Sequence of chain 1.B:
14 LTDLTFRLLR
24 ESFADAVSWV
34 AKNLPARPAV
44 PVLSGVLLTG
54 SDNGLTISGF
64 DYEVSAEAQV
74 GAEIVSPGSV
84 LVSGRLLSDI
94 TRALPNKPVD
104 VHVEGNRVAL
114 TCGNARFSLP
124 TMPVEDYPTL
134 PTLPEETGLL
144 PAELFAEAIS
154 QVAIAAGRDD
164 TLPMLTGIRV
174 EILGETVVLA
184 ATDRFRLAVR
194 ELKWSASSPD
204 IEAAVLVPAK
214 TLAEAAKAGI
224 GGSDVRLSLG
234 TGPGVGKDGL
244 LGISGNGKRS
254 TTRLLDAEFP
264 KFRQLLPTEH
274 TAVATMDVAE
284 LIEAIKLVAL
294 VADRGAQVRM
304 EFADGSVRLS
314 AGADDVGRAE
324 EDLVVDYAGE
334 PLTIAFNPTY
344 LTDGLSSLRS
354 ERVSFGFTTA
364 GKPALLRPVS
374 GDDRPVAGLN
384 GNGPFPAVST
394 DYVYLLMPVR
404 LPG

The small molecule below binds the protein below.
Small molecule (SMILES): CC(=O)N(C)[C@H](C(=O)N1C[C@H](C)C[C@H]1C(=O)N(C)[C@@H]1C(=O)N[C@@H](CC(C)C)C(=O)N2C[C@H](C)C[C@H]2C(=O)N[C@@H](CC(C)C)C(=O)N(C)[C@@H](C(C)C)C(=O)N2C[C@H](C3CCCCC3)C[C@H]2C(=O)N(C)[C@H](CC(C)C)C(=O)NCC(=O)O[C@@H]1C)C(C)C

Binding-site contacts:
Ligand atom O contacts residue ARG187 of chain 1.B at 3.3 Å.
Ligand atom C contacts residue ARG187 of chain 1.B at 3.6 Å.
Ligand atom CG1 contacts residue PHE188 of chain 1.B at 3.9 Å (hydrophobic).
Ligand atom CA contacts residue ARG187 of chain 1.B at 3.5 Å.
Ligand atom CD2 contacts residue PRO366 of chain 1.B at 3.8 Å (hydrophobic).
Ligand atom CA contacts residue ARG187 of chain 1.B at 3.8 Å.
Ligand atom CN contacts residue LYS264 of chain 1.B at 3.2 Å.
Ligand atom CG2 contacts residue PHE188 of chain 1.B at 3.8 Å (hydrophobic).
Ligand atom CE contacts residue PRO401 of chain 1.B at 3.6 Å (hydrophobic).
Ligand atom C6 contacts residue GLU261 of chain 1.B at 3.7 Å.
Ligand atom CD2 contacts residue LEU268 of chain 1.B at 3.7 Å (hydrophobic).
Ligand atom CH3 contacts residue ARG403 of chain 1.B at 3.8 Å.
Ligand atom N contacts residue ARG187 of chain 1.B at 2.8 Å (salt-bridge).
Ligand atom CD2 contacts residue MET167 of chain 1.B at 3.8 Å (hydrophobic).
Ligand atom CA contacts residue MET400 of chain 1.B at 3.9 Å (hydrophobic).
Ligand atom CB contacts residue ARG187 of chain 1.B at 3.5 Å.
Ligand atom O contacts residue ARG187 of chain 1.B at 3.0 Å (salt-bridge).
Ligand atom CD1 contacts residue PHE188 of chain 1.B at 3.7 Å (hydrophobic).
Ligand atom O contacts residue LEU268 of chain 1.B at 3.5 Å.
Ligand atom CD1 contacts residue PRO263 of chain 1.B at 3.9 Å (hydrophobic).
Ligand atom O contacts residue ARG403 of chain 1.B at 2.9 Å (salt-bridge).
Ligand atom CD2 contacts residue MET400 of chain 1.B at 3.7 Å (hydrophobic).
Ligand atom CD contacts residue PRO401 of chain 1.B at 3.7 Å (hydrophobic).
Ligand atom CB contacts residue ARG187 of chain 1.B at 3.3 Å.
Ligand atom CG contacts residue ARG187 of chain 1.B at 3.6 Å.
Ligand atom C5 contacts residue GLU261 of chain 1.B at 3.4 Å.
Ligand atom CG contacts residue PRO401 of chain 1.B at 3.4 Å (hydrophobic).
Ligand atom CB contacts residue LEU268 of chain 1.B at 3.8 Å (hydrophobic).
Ligand atom O contacts residue VAL402 of chain 1.B at 3.5 Å.
Ligand atom CE contacts residue ARG403 of chain 1.B at 3.7 Å.
Ligand atom CD1 contacts residue ARG187 of chain 1.B at 3.9 Å.
Ligand atom O contacts residue MET400 of chain 1.B at 3.4 Å.
Ligand atom CD1 contacts residue ARG189 of chain 1.B at 3.6 Å.
Ligand atom CN contacts residue GLN267 of chain 1.B at 3.8 Å.
Ligand atom O contacts residue MET400 of chain 1.B at 3.6 Å.
Ligand atom C contacts residue MET400 of chain 1.B at 3.8 Å (hydrophobic).
Ligand atom CG contacts residue PHE188 of chain 1.B at 3.8 Å (hydrophobic).
Ligand atom CG2 contacts residue ARG187 of chain 1.B at 3.7 Å.
Ligand atom CD1 contacts residue LEU190 of chain 1.B at 3.8 Å (hydrophobic).
Ligand atom O contacts residue PHE188 of chain 1.B at 3.8 Å.